Binding-site contacts:
Ligand atom C7 contacts residue ASN322 of chain 1.A at 3.5 Å.
Ligand atom C2 contacts residue ASN322 of chain 1.A at 2.6 Å.
Ligand atom C1 contacts residue ASN322 of chain 1.A at 1.5 Å.
Ligand atom C4 contacts residue ASN322 of chain 1.A at 4.4 Å.
Ligand atom C8 contacts residue ASN322 of chain 1.A at 3.9 Å.
Ligand atom O6 contacts residue LYS314 of chain 1.A at 4.3 Å.
Ligand atom O5 contacts residue ASN322 of chain 1.A at 2.5 Å (h-bond).
Ligand atom C5 contacts residue ASN322 of chain 1.A at 3.8 Å.
Ligand atom O7 contacts residue ASN322 of chain 1.A at 3.6 Å (h-bond).
Ligand atom N2 contacts residue ASN322 of chain 1.A at 3.0 Å (h-bond).
Ligand atom C3 contacts residue ASN322 of chain 1.A at 3.9 Å.

A protein and the small-molecule ligand that binds it are described below.
Small molecule (SMILES): CC(=O)N[C@@H]1[C@@H](O)[C@H](O)[C@@H](CO)O[C@H]1O

Sequence of chain 1.A:
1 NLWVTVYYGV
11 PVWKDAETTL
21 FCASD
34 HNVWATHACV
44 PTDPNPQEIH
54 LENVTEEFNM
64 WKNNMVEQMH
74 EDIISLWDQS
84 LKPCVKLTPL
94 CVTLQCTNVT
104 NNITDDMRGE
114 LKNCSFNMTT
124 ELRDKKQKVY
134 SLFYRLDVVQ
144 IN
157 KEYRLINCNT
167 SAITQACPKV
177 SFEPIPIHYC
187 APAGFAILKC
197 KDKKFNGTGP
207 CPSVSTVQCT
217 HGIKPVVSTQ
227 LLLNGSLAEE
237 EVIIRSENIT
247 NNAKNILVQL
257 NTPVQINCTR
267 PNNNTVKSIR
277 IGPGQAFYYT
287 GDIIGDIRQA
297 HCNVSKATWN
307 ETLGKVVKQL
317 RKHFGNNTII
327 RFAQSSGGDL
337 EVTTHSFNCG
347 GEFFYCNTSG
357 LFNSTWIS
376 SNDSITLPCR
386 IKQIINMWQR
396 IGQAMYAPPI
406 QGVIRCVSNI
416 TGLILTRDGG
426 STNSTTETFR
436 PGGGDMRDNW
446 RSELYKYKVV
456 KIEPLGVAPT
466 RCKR